Binding-site contacts:
Ligand atom CD contacts residue TRP94 of chain 1.A at 3.8 Å (hydrophobic).
Ligand atom CY contacts residue GLY93 of chain 1.A at 3.9 Å.
Ligand atom CY contacts residue PHE75 of chain 1.A at 3.6 Å (hydrophobic).
Ligand atom O contacts residue HIS72 of chain 1.A at 3.4 Å (h-bond).
Ligand atom NZ contacts residue SER74 of chain 1.A at 3.1 Å (h-bond).
Ligand atom CA contacts residue GLU96 of chain 1.A at 3.3 Å.
Ligand atom CH contacts residue PHE75 of chain 1.A at 3.7 Å (hydrophobic).
Ligand atom CH3 contacts residue PHE75 of chain 1.A at 3.8 Å (hydrophobic).
Ligand atom NZ contacts residue TRP94 of chain 1.A at 3.5 Å.
Ligand atom CH contacts residue SER74 of chain 1.A at 3.9 Å.
Ligand atom CE contacts residue GLY95 of chain 1.A at 3.6 Å.
Ligand atom NZ contacts residue PHE75 of chain 1.A at 3.9 Å.
Ligand atom CX contacts residue PHE75 of chain 1.A at 3.5 Å (hydrophobic).
Ligand atom C contacts residue GLU96 of chain 1.A at 3.9 Å.
Ligand atom CE contacts residue TRP94 of chain 1.A at 3.8 Å (hydrophobic).
Ligand atom CD contacts residue HIS72 of chain 1.A at 3.6 Å.
Ligand atom CD contacts residue TRP94 of chain 1.A at 3.6 Å (hydrophobic).
Ligand atom OH contacts residue TRP94 of chain 1.A at 2.9 Å (h-bond).
Ligand atom CE contacts residue PHE97 of chain 1.A at 3.7 Å (hydrophobic).
Ligand atom CH3 contacts residue TYR43 of chain 1.A at 3.6 Å (hydrophobic).
Ligand atom CX contacts residue TRP94 of chain 1.A at 3.6 Å (hydrophobic).
Ligand atom N contacts residue TRP94 of chain 1.A at 3.8 Å.
Ligand atom N contacts residue GLU96 of chain 1.A at 3.0 Å (salt-bridge).
Ligand atom OH contacts residue GLY93 of chain 1.A at 3.5 Å.
Ligand atom CX contacts residue SER74 of chain 1.A at 3.7 Å.
Ligand atom CB contacts residue HIS72 of chain 1.A at 3.4 Å.
Ligand atom CH contacts residue TRP94 of chain 1.A at 3.3 Å (hydrophobic).
Ligand atom CA contacts residue TRP94 of chain 1.A at 3.9 Å (hydrophobic).
Ligand atom CB contacts residue GLU96 of chain 1.A at 3.7 Å.
Ligand atom CG contacts residue GLU96 of chain 1.A at 3.7 Å.
Ligand atom CB contacts residue TYR123 of chain 1.A at 3.5 Å (hydrophobic).
Ligand atom O contacts residue PHE97 of chain 1.A at 3.4 Å.
Ligand atom O contacts residue GLY95 of chain 1.A at 3.5 Å.
Ligand atom CD contacts residue SER74 of chain 1.A at 3.6 Å.
Ligand atom OH contacts residue GLY95 of chain 1.A at 3.2 Å (h-bond).
Ligand atom CY contacts residue SER92 of chain 1.A at 3.8 Å.
Ligand atom CG contacts residue TRP94 of chain 1.A at 3.8 Å (hydrophobic).
Ligand atom C contacts residue GLU96 of chain 1.A at 3.6 Å.
Ligand atom O contacts residue GLU96 of chain 1.A at 2.8 Å (salt-bridge).
Ligand atom CG contacts residue TYR123 of chain 1.A at 3.3 Å (hydrophobic).

This small molecule binds to this protein.
Small molecule (SMILES): C/C=C/C(=O)NCCCC[C@H](NC(=O)[C@H](CCCN=C(N)N)NC(=O)[C@H](C)N)C(=O)N[C@@H](CO)C(=O)N[C@@H](C)C(=O)N1CCC[C@H]1C=O

Sequence of chain 1.A:
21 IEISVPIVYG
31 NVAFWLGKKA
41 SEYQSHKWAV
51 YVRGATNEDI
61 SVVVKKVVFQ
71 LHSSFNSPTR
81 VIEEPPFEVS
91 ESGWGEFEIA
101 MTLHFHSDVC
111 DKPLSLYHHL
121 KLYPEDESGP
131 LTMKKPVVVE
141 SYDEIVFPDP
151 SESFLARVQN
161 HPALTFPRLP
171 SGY